Binding-site contacts:
Ligand atom O1 contacts residue TRP213 of chain 1.A at 3.6 Å.
Ligand atom O1 contacts residue SER201 of chain 1.A at 4.1 Å.
Ligand atom O1 contacts residue LEU202 of chain 1.A at 3.4 Å.
Ligand atom O contacts residue HIS99 of chain 1.A at 3.3 Å.
Ligand atom N contacts residue HIS101 of chain 1.A at 3.3 Å (h-bond).
Ligand atom F contacts residue GLN97 of chain 1.A at 3.4 Å.
Ligand atom N contacts residue GLU111 of chain 1.A at 4.2 Å.
Ligand atom C5 contacts residue THR203 of chain 1.A at 4.2 Å.
Ligand atom O contacts residue VAL126 of chain 1.A at 3.8 Å.
Ligand atom O1 contacts residue THR203 of chain 1.A at 3.0 Å (h-bond).
Ligand atom C5 contacts residue THR204 of chain 1.A at 3.7 Å.
Ligand atom O contacts residue TRP213 of chain 1.A at 4.1 Å.
Ligand atom S contacts residue THR203 of chain 1.A at 3.9 Å.
Ligand atom C5 contacts residue LEU202 of chain 1.A at 3.8 Å (hydrophobic).
Ligand atom N contacts residue HIS124 of chain 1.A at 3.4 Å (h-bond).
Ligand atom C1 contacts residue LEU202 of chain 1.A at 3.9 Å (hydrophobic).
Ligand atom S contacts residue HIS124 of chain 1.A at 4.0 Å.
Ligand atom S contacts residue ZN1 of chain 1.B at 3.1 Å.
Ligand atom C contacts residue HIS99 of chain 1.A at 4.1 Å.
Ligand atom N contacts residue HIS99 of chain 1.A at 3.2 Å (h-bond).
Ligand atom C4 contacts residue LEU202 of chain 1.A at 3.9 Å (hydrophobic).
Ligand atom C contacts residue LEU202 of chain 1.A at 3.8 Å (hydrophobic).
Ligand atom N contacts residue THR203 of chain 1.A at 2.9 Å (h-bond).
Ligand atom F contacts residue PHE135 of chain 1.A at 3.7 Å.
Ligand atom N contacts residue ZN1 of chain 1.B at 2.0 Å.
Ligand atom C3 contacts residue LEU202 of chain 1.A at 4.0 Å (hydrophobic).
Ligand atom F1 contacts residue THR204 of chain 1.A at 3.0 Å.
Ligand atom C4 contacts residue THR204 of chain 1.A at 3.5 Å.
Ligand atom C2 contacts residue LEU202 of chain 1.A at 4.0 Å (hydrophobic).
Ligand atom O contacts residue VAL147 of chain 1.A at 3.9 Å.
Ligand atom F1 contacts residue LEU202 of chain 1.A at 3.5 Å.
Ligand atom C1 contacts residue VAL126 of chain 1.A at 3.9 Å (hydrophobic).
Ligand atom S contacts residue HIS99 of chain 1.A at 3.9 Å.
Ligand atom C1 contacts residue HIS99 of chain 1.A at 4.0 Å.
Ligand atom F contacts residue VAL126 of chain 1.A at 3.6 Å.
Ligand atom O1 contacts residue ZN1 of chain 1.B at 4.1 Å.
Ligand atom F1 contacts residue THR203 of chain 1.A at 3.1 Å.
Ligand atom C2 contacts residue GLN97 of chain 1.A at 4.0 Å.
Ligand atom O contacts residue HIS124 of chain 1.A at 3.5 Å (h-bond).
Ligand atom O contacts residue ZN1 of chain 1.B at 3.0 Å.

The small molecule below binds the protein below.
Small molecule (SMILES): NS(=O)(=O)c1cc(F)ccc1F

Sequence of chain 1.A:
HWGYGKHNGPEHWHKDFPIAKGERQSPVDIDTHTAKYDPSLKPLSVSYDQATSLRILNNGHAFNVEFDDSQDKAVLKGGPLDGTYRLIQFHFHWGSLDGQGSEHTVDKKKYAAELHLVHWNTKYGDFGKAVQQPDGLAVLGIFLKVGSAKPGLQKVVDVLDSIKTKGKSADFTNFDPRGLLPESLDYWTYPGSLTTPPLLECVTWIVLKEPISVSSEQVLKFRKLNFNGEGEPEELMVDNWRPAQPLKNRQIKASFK